Binding-site contacts:
Ligand atom N10 contacts residue HIS93 of chain 1.C at 3.4 Å (h-bond).
Ligand atom F12 contacts residue THR199 of chain 1.C at 3.1 Å.
Ligand atom O18 contacts residue SER130 of chain 1.C at 3.7 Å.
Ligand atom F14 contacts residue VAL119 of chain 1.C at 3.2 Å.
Ligand atom N10 contacts residue HIS91 of chain 1.C at 3.4 Å (h-bond).
Ligand atom O20 contacts residue VAL119 of chain 1.C at 3.6 Å.
Ligand atom C6 contacts residue THR199 of chain 1.C at 3.8 Å.
Ligand atom O8 contacts residue TRP208 of chain 1.C at 3.6 Å.
Ligand atom O19 contacts residue GLN89 of chain 1.C at 3.6 Å (h-bond).
Ligand atom F14 contacts residue LEU197 of chain 1.C at 3.9 Å.
Ligand atom C2 contacts residue LEU197 of chain 1.C at 3.8 Å (hydrophobic).
Ligand atom S7 contacts residue THR198 of chain 1.C at 3.8 Å.
Ligand atom F13 contacts residue VAL141 of chain 1.C at 3.4 Å.
Ligand atom F13 contacts residue LEU197 of chain 1.C at 3.8 Å.
Ligand atom F11 contacts residue THR199 of chain 1.C at 3.9 Å.
Ligand atom O9 contacts residue ZN1 of chain 1.M at 3.0 Å.
Ligand atom C5 contacts residue THR199 of chain 1.C at 3.3 Å.
Ligand atom F12 contacts residue ZN1 of chain 1.M at 3.7 Å.
Ligand atom C17 contacts residue ALA129 of chain 1.C at 3.9 Å (hydrophobic).
Ligand atom N10 contacts residue THR198 of chain 1.C at 2.7 Å (h-bond).
Ligand atom F14 contacts residue LEU139 of chain 1.C at 3.3 Å.
Ligand atom N10 contacts residue HIS117 of chain 1.C at 3.5 Å (h-bond).
Ligand atom O9 contacts residue VAL119 of chain 1.C at 3.8 Å.
Ligand atom N10 contacts residue GLU104 of chain 1.C at 3.9 Å.
Ligand atom C4 contacts residue HIS91 of chain 1.C at 3.8 Å.
Ligand atom O9 contacts residue HIS117 of chain 1.C at 3.5 Å (h-bond).
Ligand atom F11 contacts residue GLN89 of chain 1.C at 3.6 Å.
Ligand atom C5 contacts residue HIS91 of chain 1.C at 3.6 Å.
Ligand atom O9 contacts residue TRP208 of chain 1.C at 3.9 Å.
Ligand atom O9 contacts residue VAL141 of chain 1.C at 3.7 Å.
Ligand atom C2 contacts residue VAL119 of chain 1.C at 3.7 Å (hydrophobic).
Ligand atom O8 contacts residue LEU197 of chain 1.C at 3.3 Å.
Ligand atom F12 contacts residue HIS91 of chain 1.C at 3.5 Å.
Ligand atom O9 contacts residue HIS91 of chain 1.C at 3.4 Å.
Ligand atom O20 contacts residue GLN89 of chain 1.C at 3.8 Å.
Ligand atom N10 contacts residue ZN1 of chain 1.M at 2.0 Å.
Ligand atom S7 contacts residue ZN1 of chain 1.M at 3.1 Å.
Ligand atom C3 contacts residue VAL119 of chain 1.C at 3.9 Å (hydrophobic).
Ligand atom C3 contacts residue LEU197 of chain 1.C at 3.9 Å (hydrophobic).
Ligand atom O8 contacts residue THR198 of chain 1.C at 3.0 Å (h-bond).

This small molecule binds to this protein.
Small molecule (SMILES): NS(=O)(=O)c1c(F)c(F)c(S(=O)(=O)CCO)c(F)c1F

Sequence of chain 1.C:
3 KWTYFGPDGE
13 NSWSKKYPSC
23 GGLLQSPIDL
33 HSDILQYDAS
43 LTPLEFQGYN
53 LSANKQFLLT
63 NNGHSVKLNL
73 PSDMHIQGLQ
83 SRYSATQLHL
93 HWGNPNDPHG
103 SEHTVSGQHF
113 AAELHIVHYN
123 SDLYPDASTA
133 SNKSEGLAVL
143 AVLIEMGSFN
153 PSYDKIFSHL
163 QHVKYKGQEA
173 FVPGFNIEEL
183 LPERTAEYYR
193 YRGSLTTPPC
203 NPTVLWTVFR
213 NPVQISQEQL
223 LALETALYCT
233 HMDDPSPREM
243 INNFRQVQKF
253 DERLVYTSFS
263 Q